Sequence of chain 1.A:
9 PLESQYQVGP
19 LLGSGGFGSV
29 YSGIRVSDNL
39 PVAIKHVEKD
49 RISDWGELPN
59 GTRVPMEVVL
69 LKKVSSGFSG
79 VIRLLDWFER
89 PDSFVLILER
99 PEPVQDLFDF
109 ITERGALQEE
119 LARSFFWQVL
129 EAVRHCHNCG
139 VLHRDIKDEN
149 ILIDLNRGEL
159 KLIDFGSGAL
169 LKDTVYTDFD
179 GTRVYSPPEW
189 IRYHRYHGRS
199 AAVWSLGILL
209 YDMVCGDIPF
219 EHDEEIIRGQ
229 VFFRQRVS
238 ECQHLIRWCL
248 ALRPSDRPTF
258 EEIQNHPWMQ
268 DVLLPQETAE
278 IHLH

This protein binds this small molecule.
Small molecule (SMILES): NCCNc1ccc(NCCN)c2c1C(=O)c1c(O)ccc(O)c1C2=O

Binding-site contacts:
Ligand atom CAG contacts residue ILE80 of chain 1.A at 3.9 Å (hydrophobic).
Ligand atom OAF contacts residue LEU20 of chain 1.A at 3.6 Å.
Ligand atom NAT contacts residue ASP104 of chain 1.A at 3.5 Å (salt-bridge).
Ligand atom OAF contacts residue VAL102 of chain 1.A at 4.0 Å.
Ligand atom OAF contacts residue LEU150 of chain 1.A at 3.8 Å.
Ligand atom CBE contacts residue ILE161 of chain 1.A at 3.7 Å (hydrophobic).
Ligand atom NAU contacts residue PHE25 of chain 1.A at 3.4 Å.
Ligand atom NAT contacts residue ASP107 of chain 1.A at 2.9 Å (salt-bridge).
Ligand atom OAA contacts residue ILE161 of chain 1.A at 3.6 Å.
Ligand atom CAG contacts residue GLU97 of chain 1.A at 3.2 Å.
Ligand atom NAS contacts residue PHE25 of chain 1.A at 3.6 Å.
Ligand atom CBD contacts residue LEU150 of chain 1.A at 3.7 Å (hydrophobic).
Ligand atom CAG contacts residue ALA41 of chain 1.A at 3.4 Å (hydrophobic).
Ligand atom CAX contacts residue LEU150 of chain 1.A at 3.4 Å (hydrophobic).
Ligand atom CAY contacts residue PHE25 of chain 1.A at 3.9 Å (hydrophobic).
Ligand atom CAH contacts residue GLU97 of chain 1.A at 3.5 Å.
Ligand atom CAW contacts residue ALA41 of chain 1.A at 3.8 Å (hydrophobic).
Ligand atom OAE contacts residue LEU96 of chain 1.A at 3.4 Å.
Ligand atom CAR contacts residue ASP104 of chain 1.A at 3.8 Å.
Ligand atom CAO contacts residue GLU147 of chain 1.A at 3.6 Å.
Ligand atom CAQ contacts residue ASP162 of chain 1.A at 3.4 Å.
Ligand atom OAB contacts residue LEU20 of chain 1.A at 3.6 Å.
Ligand atom CAH contacts residue ALA41 of chain 1.A at 3.6 Å (hydrophobic).
Ligand atom NAU contacts residue VAL28 of chain 1.A at 3.9 Å.
Ligand atom OAE contacts residue ILE161 of chain 1.A at 3.8 Å.
Ligand atom CAQ contacts residue ILE161 of chain 1.A at 3.6 Å (hydrophobic).
Ligand atom CBA contacts residue ILE161 of chain 1.A at 3.5 Å (hydrophobic).
Ligand atom CAX contacts residue LEU20 of chain 1.A at 4.0 Å (hydrophobic).
Ligand atom NAS contacts residue ASP162 of chain 1.A at 3.3 Å (salt-bridge).
Ligand atom CAQ contacts residue ASN148 of chain 1.A at 4.0 Å.
Ligand atom CAO contacts residue ILE161 of chain 1.A at 3.7 Å (hydrophobic).
Ligand atom CAY contacts residue ILE161 of chain 1.A at 4.0 Å (hydrophobic).
Ligand atom CBB contacts residue LEU20 of chain 1.A at 4.0 Å (hydrophobic).
Ligand atom NAV contacts residue LEU20 of chain 1.A at 3.8 Å.
Ligand atom CAH contacts residue LEU150 of chain 1.A at 3.5 Å (hydrophobic).
Ligand atom NAS contacts residue ASN148 of chain 1.A at 2.9 Å (h-bond).
Ligand atom CAG contacts residue LEU150 of chain 1.A at 3.9 Å (hydrophobic).
Ligand atom CAI contacts residue PHE25 of chain 1.A at 3.5 Å (hydrophobic).
Ligand atom CAO contacts residue ASN148 of chain 1.A at 3.2 Å.
Ligand atom CAO contacts residue ASP162 of chain 1.A at 4.0 Å.